Binding-site contacts:
Ligand atom C6 contacts residue LYS480 of chain 1.B at 3.9 Å.
Ligand atom O6 contacts residue SER479 of chain 1.B at 3.3 Å (h-bond).
Ligand atom C5 contacts residue SER479 of chain 1.B at 4.2 Å.
Ligand atom C1 contacts residue ASP526 of chain 1.B at 3.4 Å.
Ligand atom O5 contacts residue SER479 of chain 1.B at 3.4 Å (h-bond).
Ligand atom C2 contacts residue ASP526 of chain 1.B at 3.5 Å.
Ligand atom O7 contacts residue ASN501 of chain 1.B at 4.0 Å.
Ligand atom C7 contacts residue SER468 of chain 1.B at 4.1 Å.
Ligand atom C7 contacts residue CYS469 of chain 1.B at 4.1 Å (hydrophobic).
Ligand atom O6 contacts residue LYS480 of chain 1.B at 4.0 Å.
Ligand atom N2 contacts residue ASP526 of chain 1.B at 2.8 Å (salt-bridge).
Ligand atom C1 contacts residue ASN501 of chain 1.B at 1.4 Å.
Ligand atom C5 contacts residue ASN501 of chain 1.B at 3.7 Å.
Ligand atom O7 contacts residue SER468 of chain 1.B at 3.5 Å.
Ligand atom C1 contacts residue SER479 of chain 1.B at 4.2 Å.
Ligand atom C7 contacts residue ASP526 of chain 1.B at 3.8 Å.
Ligand atom O5 contacts residue SER503 of chain 1.B at 4.1 Å.
Ligand atom C8 contacts residue TYR524 of chain 1.B at 3.4 Å (hydrophobic).
Ligand atom C3 contacts residue ASN501 of chain 1.B at 3.8 Å.
Ligand atom C3 contacts residue ASP526 of chain 1.B at 3.8 Å.
Ligand atom C7 contacts residue ASN501 of chain 1.B at 3.7 Å.
Ligand atom C1 contacts residue SER503 of chain 1.B at 4.1 Å.
Ligand atom C8 contacts residue CYS469 of chain 1.B at 3.6 Å (hydrophobic).
Ligand atom N2 contacts residue ASN501 of chain 1.B at 2.9 Å (h-bond).
Ligand atom C5 contacts residue SER503 of chain 1.B at 4.2 Å.
Ligand atom C4 contacts residue ASN501 of chain 1.B at 4.2 Å.
Ligand atom O5 contacts residue ASN501 of chain 1.B at 2.4 Å (h-bond).
Ligand atom C8 contacts residue SER468 of chain 1.B at 4.2 Å.
Ligand atom C6 contacts residue SER479 of chain 1.B at 3.7 Å.
Ligand atom O5 contacts residue ASP477 of chain 1.B at 4.3 Å.
Ligand atom C2 contacts residue ASN501 of chain 1.B at 2.4 Å.
Ligand atom O7 contacts residue CYS469 of chain 1.B at 3.5 Å (h-bond).
Ligand atom C8 contacts residue ASP526 of chain 1.B at 3.9 Å.

This small molecule binds to this protein.
Small molecule (SMILES): CC(=O)N[C@@H]1[C@@H](O)[C@H](O)[C@@H](CO)O[C@H]1O

Sequence of chain 1.B:
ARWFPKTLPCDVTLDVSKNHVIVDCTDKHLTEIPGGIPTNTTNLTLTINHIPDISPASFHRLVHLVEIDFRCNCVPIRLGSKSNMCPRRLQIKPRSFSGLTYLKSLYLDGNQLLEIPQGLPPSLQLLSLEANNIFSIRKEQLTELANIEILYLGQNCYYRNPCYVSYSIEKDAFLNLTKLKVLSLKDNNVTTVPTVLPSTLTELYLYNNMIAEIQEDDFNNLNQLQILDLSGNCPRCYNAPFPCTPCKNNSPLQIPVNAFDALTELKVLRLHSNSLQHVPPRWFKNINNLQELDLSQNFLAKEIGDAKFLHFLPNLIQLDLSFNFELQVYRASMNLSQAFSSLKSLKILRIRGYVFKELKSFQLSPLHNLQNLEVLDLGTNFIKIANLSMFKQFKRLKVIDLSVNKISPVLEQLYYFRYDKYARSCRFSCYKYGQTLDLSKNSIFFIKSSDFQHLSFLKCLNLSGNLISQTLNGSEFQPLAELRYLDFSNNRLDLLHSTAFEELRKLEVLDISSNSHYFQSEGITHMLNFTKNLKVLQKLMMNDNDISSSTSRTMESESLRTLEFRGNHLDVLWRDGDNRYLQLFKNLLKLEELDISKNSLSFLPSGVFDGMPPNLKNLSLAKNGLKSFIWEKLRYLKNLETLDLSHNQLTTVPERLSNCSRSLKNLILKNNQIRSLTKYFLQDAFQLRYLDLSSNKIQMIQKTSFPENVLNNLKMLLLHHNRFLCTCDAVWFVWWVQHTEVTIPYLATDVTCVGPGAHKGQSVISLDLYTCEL